Sequence of chain 1.C:
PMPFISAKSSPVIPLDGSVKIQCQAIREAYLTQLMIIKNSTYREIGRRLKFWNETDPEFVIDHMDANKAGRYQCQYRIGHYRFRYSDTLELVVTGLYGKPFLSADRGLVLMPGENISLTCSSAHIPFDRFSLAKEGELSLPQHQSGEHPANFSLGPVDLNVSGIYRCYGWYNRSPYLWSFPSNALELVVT

Binding-site contacts:
Ligand atom O7 contacts residue ASN44 of chain 1.C at 4.3 Å.
Ligand atom C6 contacts residue ASN44 of chain 1.C at 4.3 Å.
Ligand atom C5 contacts residue ASN44 of chain 1.C at 3.7 Å.
Ligand atom N2 contacts residue ASN44 of chain 1.C at 2.9 Å (h-bond).
Ligand atom O5 contacts residue ASN44 of chain 1.C at 2.4 Å (h-bond).
Ligand atom C2 contacts residue ASN44 of chain 1.C at 2.5 Å.
Ligand atom C4 contacts residue ASN44 of chain 1.C at 4.2 Å.
Ligand atom C8 contacts residue ASN44 of chain 1.C at 3.2 Å.
Ligand atom C7 contacts residue ASN44 of chain 1.C at 3.3 Å.
Ligand atom C3 contacts residue ASN44 of chain 1.C at 3.8 Å.
Ligand atom C1 contacts residue ASN44 of chain 1.C at 1.4 Å.

This small molecule binds to this protein.
Small molecule (SMILES): CC(=O)N[C@@H]1[C@@H](O)[C@H](O)[C@@H](CO)O[C@H]1O